Sequence of chain 2.B:
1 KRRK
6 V

The protein below binds the small molecule below.
Small molecule (SMILES): C=CC(C)(C)OC[C@H]1O[C@H](O[C@@H]2C3=C([C@H](C)COC(C)=O)C[C@H](O)[C@]3(C)/C=C3/[C@@H](COC)CC[C@H]3[C@@H](C)[C@H]2O)[C@H](O)[C@@H](OC(C)=O)[C@@H]1O

Binding-site contacts:
Ligand atom C14 contacts residue ASN47 of chain 2.A at 3.5 Å.
Ligand atom C38 contacts residue LYS127 of chain 2.A at 3.6 Å.
Ligand atom C27 contacts residue LYS127 of chain 2.A at 3.7 Å.
Ligand atom C2 contacts residue CA1 of chain 2.G at 4.0 Å.
Ligand atom C25 contacts residue PRO172 of chain 2.A at 3.5 Å (hydrophobic).
Ligand atom O43 contacts residue ASP220 of chain 2.A at 3.9 Å.
Ligand atom O13 contacts residue CA1 of chain 2.G at 2.6 Å.
Ligand atom C27 contacts residue SER50 of chain 2.A at 4.0 Å.
Ligand atom C6 contacts residue CA1 of chain 2.G at 3.8 Å.
Ligand atom C25 contacts residue VAL6 of chain 2.B at 4.1 Å (hydrophobic).
Ligand atom C38 contacts residue PHE124 of chain 2.A at 3.6 Å (hydrophobic).
Ligand atom C31 contacts residue LEU223 of chain 2.A at 3.5 Å (hydrophobic).
Ligand atom C23 contacts residue ASN47 of chain 2.A at 3.6 Å.
Ligand atom C6 contacts residue VAL51 of chain 2.A at 3.9 Å (hydrophobic).
Ligand atom C47 contacts residue VAL51 of chain 2.A at 3.9 Å (hydrophobic).
Ligand atom C20 contacts residue VAL6 of chain 2.B at 3.9 Å (hydrophobic).
Ligand atom C47 contacts residue LEU48 of chain 2.A at 3.9 Å (hydrophobic).
Ligand atom C18 contacts residue ILE224 of chain 2.A at 3.3 Å (hydrophobic).
Ligand atom C45 contacts residue GLU19 of chain 2.A at 4.0 Å.
Ligand atom O13 contacts residue VAL51 of chain 2.A at 3.6 Å.
Ligand atom C36 contacts residue LEU223 of chain 2.A at 3.0 Å (hydrophobic).
Ligand atom C38 contacts residue MET128 of chain 2.A at 3.4 Å (hydrophobic).
Ligand atom C10 contacts residue VAL6 of chain 2.B at 3.9 Å (hydrophobic).
Ligand atom C7 contacts residue CA1 of chain 2.G at 4.0 Å.
Ligand atom C27 contacts residue PHE124 of chain 2.A at 3.6 Å (hydrophobic).
Ligand atom O24 contacts residue LEU223 of chain 2.A at 3.9 Å.
Ligand atom O16 contacts residue PRO172 of chain 2.A at 3.8 Å.
Ligand atom C25 contacts residue GLY176 of chain 2.A at 4.0 Å.
Ligand atom O32 contacts residue LYS127 of chain 2.A at 2.7 Å (salt-bridge).
Ligand atom C23 contacts residue ILE173 of chain 2.A at 3.9 Å (hydrophobic).
Ligand atom C42 contacts residue LYS219 of chain 2.A at 4.0 Å.
Ligand atom C26 contacts residue LYS127 of chain 2.A at 3.9 Å.
Ligand atom C5 contacts residue CA1 of chain 2.G at 3.5 Å.
Ligand atom C7 contacts residue VAL51 of chain 2.A at 3.8 Å (hydrophobic).
Ligand atom C7 contacts residue ASN47 of chain 2.A at 3.6 Å.
Ligand atom C7 contacts residue SER50 of chain 2.A at 3.8 Å.
Ligand atom C23 contacts residue PHE124 of chain 2.A at 3.6 Å (hydrophobic).
Ligand atom C18 contacts residue VAL6 of chain 2.B at 4.0 Å (hydrophobic).
Ligand atom O22 contacts residue ASN47 of chain 2.A at 3.4 Å (h-bond).
Ligand atom C20 contacts residue LYS127 of chain 2.A at 3.7 Å.

Sequence of chain 2.A:
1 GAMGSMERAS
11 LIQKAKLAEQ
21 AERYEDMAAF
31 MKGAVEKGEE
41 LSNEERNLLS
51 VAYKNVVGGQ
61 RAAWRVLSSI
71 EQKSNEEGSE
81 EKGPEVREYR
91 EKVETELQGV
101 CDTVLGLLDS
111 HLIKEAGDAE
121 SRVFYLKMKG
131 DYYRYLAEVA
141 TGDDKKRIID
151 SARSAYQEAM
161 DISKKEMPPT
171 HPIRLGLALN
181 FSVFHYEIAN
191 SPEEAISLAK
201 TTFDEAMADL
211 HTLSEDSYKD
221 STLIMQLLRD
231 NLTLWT